Sequence of chain 1.B:
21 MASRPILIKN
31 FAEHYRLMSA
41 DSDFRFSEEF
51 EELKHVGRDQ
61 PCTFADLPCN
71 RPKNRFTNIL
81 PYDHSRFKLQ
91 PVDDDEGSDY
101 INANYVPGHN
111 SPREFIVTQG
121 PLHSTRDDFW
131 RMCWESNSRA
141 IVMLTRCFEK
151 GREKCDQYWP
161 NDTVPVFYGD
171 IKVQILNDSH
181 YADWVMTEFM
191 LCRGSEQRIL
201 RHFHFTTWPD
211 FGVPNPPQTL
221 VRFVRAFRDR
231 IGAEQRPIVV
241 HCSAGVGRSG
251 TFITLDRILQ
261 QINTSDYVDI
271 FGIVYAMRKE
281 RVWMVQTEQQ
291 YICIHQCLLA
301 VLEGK

Binding-site contacts:
Ligand atom OH contacts residue LYS172 of chain 1.B at 3.4 Å (salt-bridge).
Ligand atom C2 contacts residue PRO165 of chain 1.B at 4.0 Å (hydrophobic).
Ligand atom C4 contacts residue LYS172 of chain 1.B at 3.5 Å.
Ligand atom C1 contacts residue PRO165 of chain 1.B at 3.5 Å (hydrophobic).
Ligand atom OH contacts residue PHE167 of chain 1.B at 4.1 Å.

This small molecule binds to this protein.
Small molecule (SMILES): CCCCO